Sequence of chain 1.E:
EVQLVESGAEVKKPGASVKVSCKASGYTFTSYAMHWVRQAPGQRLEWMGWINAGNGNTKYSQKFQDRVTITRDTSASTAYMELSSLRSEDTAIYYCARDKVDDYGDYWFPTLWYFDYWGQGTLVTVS

Sequence of chain 1.A:
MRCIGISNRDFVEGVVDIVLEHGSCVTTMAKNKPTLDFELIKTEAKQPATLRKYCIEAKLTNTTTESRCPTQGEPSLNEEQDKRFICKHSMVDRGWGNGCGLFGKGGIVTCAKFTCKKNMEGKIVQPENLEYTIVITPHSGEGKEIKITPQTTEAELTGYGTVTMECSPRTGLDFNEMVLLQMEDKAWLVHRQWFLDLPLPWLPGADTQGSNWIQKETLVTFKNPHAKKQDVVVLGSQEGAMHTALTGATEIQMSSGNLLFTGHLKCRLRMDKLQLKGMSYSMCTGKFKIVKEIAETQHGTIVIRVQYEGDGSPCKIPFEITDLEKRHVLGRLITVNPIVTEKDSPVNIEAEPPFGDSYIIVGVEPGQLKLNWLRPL

The small molecule below binds the protein below.
Small molecule (SMILES): CC(=O)N[C@@H]1[C@@H](O)[C@H](O)[C@@H](CO)O[C@H]1O

Binding-site contacts:
Ligand atom C4 contacts residue ASP68 of chain 1.E at 4.3 Å.
Ligand atom C7 contacts residue LYS118 of chain 1.A at 4.4 Å.
Ligand atom C8 contacts residue LYS118 of chain 1.A at 3.8 Å.
Ligand atom N2 contacts residue ASN67 of chain 1.A at 3.0 Å (h-bond).
Ligand atom O4 contacts residue ASP68 of chain 1.E at 3.5 Å (salt-bridge).
Ligand atom C3 contacts residue ASP68 of chain 1.E at 4.5 Å.
Ligand atom C2 contacts residue ASN67 of chain 1.A at 2.5 Å.
Ligand atom O7 contacts residue GLN67 of chain 1.E at 2.9 Å (h-bond).
Ligand atom C7 contacts residue GLN67 of chain 1.E at 4.0 Å.
Ligand atom O7 contacts residue ASN67 of chain 1.A at 3.5 Å (h-bond).
Ligand atom C5 contacts residue ASN67 of chain 1.A at 3.6 Å.
Ligand atom C7 contacts residue ASN67 of chain 1.A at 3.5 Å.
Ligand atom C3 contacts residue ASN67 of chain 1.A at 3.8 Å.
Ligand atom C4 contacts residue ASN67 of chain 1.A at 4.2 Å.
Ligand atom C1 contacts residue ASN67 of chain 1.A at 1.4 Å.
Ligand atom O5 contacts residue ASN67 of chain 1.A at 2.3 Å (h-bond).
Ligand atom O3 contacts residue ASP68 of chain 1.E at 3.6 Å (salt-bridge).